Sequence of chain 1.C:
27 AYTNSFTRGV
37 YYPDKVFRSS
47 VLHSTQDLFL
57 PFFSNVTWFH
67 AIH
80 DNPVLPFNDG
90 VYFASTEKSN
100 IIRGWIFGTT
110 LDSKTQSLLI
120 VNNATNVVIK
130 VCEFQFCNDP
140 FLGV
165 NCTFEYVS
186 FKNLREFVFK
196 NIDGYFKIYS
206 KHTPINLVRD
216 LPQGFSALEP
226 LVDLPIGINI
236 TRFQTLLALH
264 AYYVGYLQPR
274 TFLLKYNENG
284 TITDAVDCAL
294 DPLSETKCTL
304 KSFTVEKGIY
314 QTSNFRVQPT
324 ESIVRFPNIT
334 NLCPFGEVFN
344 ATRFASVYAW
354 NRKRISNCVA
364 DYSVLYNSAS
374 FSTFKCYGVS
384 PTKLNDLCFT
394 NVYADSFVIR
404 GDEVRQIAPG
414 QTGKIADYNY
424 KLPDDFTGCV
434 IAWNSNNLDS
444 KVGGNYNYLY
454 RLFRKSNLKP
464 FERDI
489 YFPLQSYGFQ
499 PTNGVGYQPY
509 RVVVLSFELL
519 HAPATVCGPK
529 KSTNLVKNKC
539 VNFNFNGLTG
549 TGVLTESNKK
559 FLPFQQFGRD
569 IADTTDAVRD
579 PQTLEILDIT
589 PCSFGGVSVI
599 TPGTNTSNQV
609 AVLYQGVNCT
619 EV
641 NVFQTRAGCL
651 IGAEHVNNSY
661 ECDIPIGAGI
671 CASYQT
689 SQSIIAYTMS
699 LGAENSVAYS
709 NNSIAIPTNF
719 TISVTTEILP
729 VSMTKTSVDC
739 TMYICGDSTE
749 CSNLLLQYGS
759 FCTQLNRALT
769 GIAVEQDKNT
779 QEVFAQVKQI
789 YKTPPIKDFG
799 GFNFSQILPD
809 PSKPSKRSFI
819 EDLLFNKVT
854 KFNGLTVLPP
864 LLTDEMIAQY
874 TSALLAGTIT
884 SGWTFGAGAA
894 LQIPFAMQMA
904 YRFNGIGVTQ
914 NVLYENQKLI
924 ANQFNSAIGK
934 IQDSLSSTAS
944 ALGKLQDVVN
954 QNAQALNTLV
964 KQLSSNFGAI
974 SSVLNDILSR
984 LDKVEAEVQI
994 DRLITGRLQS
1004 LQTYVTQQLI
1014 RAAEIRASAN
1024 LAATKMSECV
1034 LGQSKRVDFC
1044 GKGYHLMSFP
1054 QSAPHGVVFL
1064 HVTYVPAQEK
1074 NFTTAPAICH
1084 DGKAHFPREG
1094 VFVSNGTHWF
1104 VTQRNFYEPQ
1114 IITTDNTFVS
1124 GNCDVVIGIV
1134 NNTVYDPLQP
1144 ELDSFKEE

Sequence of chain 1.B:
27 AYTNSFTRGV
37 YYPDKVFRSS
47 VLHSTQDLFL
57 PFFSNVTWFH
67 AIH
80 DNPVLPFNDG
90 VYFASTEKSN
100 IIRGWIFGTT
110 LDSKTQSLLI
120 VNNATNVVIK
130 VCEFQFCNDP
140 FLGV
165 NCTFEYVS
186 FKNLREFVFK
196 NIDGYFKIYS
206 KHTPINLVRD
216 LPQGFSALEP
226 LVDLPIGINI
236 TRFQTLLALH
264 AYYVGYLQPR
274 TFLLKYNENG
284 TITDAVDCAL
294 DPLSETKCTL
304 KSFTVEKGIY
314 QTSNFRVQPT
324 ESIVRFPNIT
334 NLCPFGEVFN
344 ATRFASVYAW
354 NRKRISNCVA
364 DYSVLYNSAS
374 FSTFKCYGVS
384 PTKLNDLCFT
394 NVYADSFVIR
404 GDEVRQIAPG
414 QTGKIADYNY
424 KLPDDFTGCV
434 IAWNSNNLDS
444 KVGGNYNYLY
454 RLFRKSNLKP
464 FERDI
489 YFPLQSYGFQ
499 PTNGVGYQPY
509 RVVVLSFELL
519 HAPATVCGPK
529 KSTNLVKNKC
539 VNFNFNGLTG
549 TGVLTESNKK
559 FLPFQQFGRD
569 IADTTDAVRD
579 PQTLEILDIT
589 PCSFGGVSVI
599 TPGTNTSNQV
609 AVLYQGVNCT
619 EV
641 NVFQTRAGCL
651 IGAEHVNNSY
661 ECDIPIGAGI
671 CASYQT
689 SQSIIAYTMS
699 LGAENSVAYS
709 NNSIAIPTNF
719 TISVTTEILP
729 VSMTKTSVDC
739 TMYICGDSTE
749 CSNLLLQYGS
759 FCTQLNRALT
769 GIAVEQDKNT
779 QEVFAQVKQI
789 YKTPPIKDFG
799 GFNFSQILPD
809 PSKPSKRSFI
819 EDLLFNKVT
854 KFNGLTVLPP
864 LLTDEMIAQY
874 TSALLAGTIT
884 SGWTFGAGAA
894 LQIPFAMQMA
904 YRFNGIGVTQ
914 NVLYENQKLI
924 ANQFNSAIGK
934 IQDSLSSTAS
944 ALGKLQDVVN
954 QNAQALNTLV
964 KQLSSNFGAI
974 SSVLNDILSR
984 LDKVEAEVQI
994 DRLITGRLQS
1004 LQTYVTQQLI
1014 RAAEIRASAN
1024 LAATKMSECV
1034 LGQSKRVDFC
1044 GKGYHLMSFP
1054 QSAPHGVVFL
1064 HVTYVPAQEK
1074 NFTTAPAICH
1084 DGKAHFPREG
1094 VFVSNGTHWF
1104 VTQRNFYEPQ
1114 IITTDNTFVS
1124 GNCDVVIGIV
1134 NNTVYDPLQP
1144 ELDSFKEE

Binding-site contacts:
Ligand atom C5 contacts residue ASN282 of chain 1.B at 3.6 Å.
Ligand atom C2 contacts residue ASN282 of chain 1.B at 2.5 Å.
Ligand atom C5 contacts residue LYS558 of chain 1.C at 4.3 Å.
Ligand atom C5 contacts residue GLU281 of chain 1.B at 3.8 Å.
Ligand atom O5 contacts residue GLU281 of chain 1.B at 4.0 Å.
Ligand atom C8 contacts residue ASN282 of chain 1.B at 4.3 Å.
Ligand atom O5 contacts residue LYS558 of chain 1.C at 3.7 Å.
Ligand atom O7 contacts residue ASN282 of chain 1.B at 4.2 Å.
Ligand atom O5 contacts residue ASN282 of chain 1.B at 2.4 Å (h-bond).
Ligand atom C1 contacts residue ASN282 of chain 1.B at 1.4 Å.
Ligand atom N2 contacts residue ASN282 of chain 1.B at 2.9 Å (h-bond).
Ligand atom C6 contacts residue GLU281 of chain 1.B at 4.2 Å.
Ligand atom C1 contacts residue GLU281 of chain 1.B at 4.0 Å.
Ligand atom C4 contacts residue ASN282 of chain 1.B at 4.2 Å.
Ligand atom C3 contacts residue ASN282 of chain 1.B at 3.8 Å.
Ligand atom C6 contacts residue LYS558 of chain 1.C at 4.1 Å.
Ligand atom C7 contacts residue ASN282 of chain 1.B at 3.7 Å.
Ligand atom O6 contacts residue GLU281 of chain 1.B at 3.8 Å.

This small molecule binds to this protein.
Small molecule (SMILES): CC(=O)N[C@@H]1[C@@H](O)[C@H](O)[C@@H](CO)O[C@H]1O